Binding-site contacts:
Ligand atom O7 contacts residue ASN405 of chain 1.A at 2.3 Å (h-bond).
Ligand atom C8 contacts residue ASN405 of chain 1.A at 4.3 Å.
Ligand atom C7 contacts residue ASN405 of chain 1.A at 2.9 Å.
Ligand atom C1 contacts residue ASN405 of chain 1.A at 1.4 Å.
Ligand atom O7 contacts residue LYS402 of chain 1.A at 4.5 Å.
Ligand atom O5 contacts residue ASN405 of chain 1.A at 2.3 Å (h-bond).
Ligand atom C6 contacts residue EDO1 of chain 1.Q at 3.9 Å.
Ligand atom O5 contacts residue EDO1 of chain 1.Q at 3.7 Å.
Ligand atom C3 contacts residue ASN405 of chain 1.A at 3.8 Å.
Ligand atom O6 contacts residue ASN405 of chain 1.A at 4.4 Å.
Ligand atom C8 contacts residue LYS402 of chain 1.A at 3.6 Å.
Ligand atom C4 contacts residue ASN405 of chain 1.A at 4.2 Å.
Ligand atom C7 contacts residue LYS402 of chain 1.A at 4.5 Å.
Ligand atom C5 contacts residue ASN405 of chain 1.A at 3.6 Å.
Ligand atom C2 contacts residue ASN405 of chain 1.A at 2.5 Å.
Ligand atom N2 contacts residue ASN405 of chain 1.A at 3.0 Å (h-bond).
Ligand atom O6 contacts residue EDO1 of chain 1.Q at 3.4 Å.

The small molecule below binds the protein below.
Small molecule (SMILES): CC(=O)N[C@@H]1[C@@H](O)[C@H](O)[C@@H](CO)O[C@H]1O

Sequence of chain 1.A:
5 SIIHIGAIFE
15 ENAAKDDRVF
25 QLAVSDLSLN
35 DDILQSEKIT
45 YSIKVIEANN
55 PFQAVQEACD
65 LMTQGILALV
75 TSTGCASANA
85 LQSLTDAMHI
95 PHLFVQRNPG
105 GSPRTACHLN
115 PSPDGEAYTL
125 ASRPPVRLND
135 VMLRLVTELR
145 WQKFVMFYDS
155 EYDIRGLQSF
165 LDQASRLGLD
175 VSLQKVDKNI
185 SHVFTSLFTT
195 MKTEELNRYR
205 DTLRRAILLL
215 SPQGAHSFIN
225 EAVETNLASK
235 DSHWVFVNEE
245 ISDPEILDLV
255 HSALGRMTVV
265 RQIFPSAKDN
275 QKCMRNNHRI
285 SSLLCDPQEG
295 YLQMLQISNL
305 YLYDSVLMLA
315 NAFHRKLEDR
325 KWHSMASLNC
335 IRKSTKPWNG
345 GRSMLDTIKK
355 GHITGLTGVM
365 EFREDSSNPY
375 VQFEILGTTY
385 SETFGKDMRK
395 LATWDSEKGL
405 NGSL